Sequence of chain 1.B:
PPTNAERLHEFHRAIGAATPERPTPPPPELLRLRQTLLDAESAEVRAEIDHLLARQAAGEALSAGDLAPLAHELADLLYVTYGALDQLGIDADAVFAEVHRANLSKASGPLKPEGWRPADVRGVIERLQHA

Sequence of chain 1.A:
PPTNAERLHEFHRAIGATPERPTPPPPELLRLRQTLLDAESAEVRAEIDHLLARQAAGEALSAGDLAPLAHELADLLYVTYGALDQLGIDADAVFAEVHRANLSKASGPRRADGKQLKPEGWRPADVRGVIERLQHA

Binding-site contacts:
Ligand atom C4 contacts residue GLN117 of chain 1.A at 3.8 Å.
Ligand atom O1A contacts residue LYS116 of chain 1.A at 3.7 Å.
Ligand atom C1' contacts residue ASN103 of chain 1.A at 3.4 Å.
Ligand atom O3G contacts residue HIS72 of chain 1.B at 3.2 Å.
Ligand atom O3B contacts residue LYS119 of chain 1.A at 2.9 Å (salt-bridge).
Ligand atom O1B contacts residue LYS119 of chain 1.A at 3.6 Å.
Ligand atom O1B contacts residue LYS106 of chain 1.A at 2.7 Å (salt-bridge).
Ligand atom O2B contacts residue MN1 of chain 1.G at 2.4 Å.
Ligand atom PG contacts residue MN1 of chain 1.G at 3.2 Å.
Ligand atom C2 contacts residue PHE11 of chain 1.B at 3.8 Å (hydrophobic).
Ligand atom C4' contacts residue LYS106 of chain 1.A at 3.5 Å.
Ligand atom N3 contacts residue PHE11 of chain 1.B at 3.8 Å.
Ligand atom O5' contacts residue LYS106 of chain 1.A at 2.9 Å (salt-bridge).
Ligand atom O1G contacts residue MN1 of chain 1.G at 3.4 Å.
Ligand atom O2B contacts residue ASP76 of chain 1.B at 3.3 Å (salt-bridge).
Ligand atom O3B contacts residue MN1 of chain 1.G at 3.7 Å.
Ligand atom PB contacts residue MN1 of chain 1.G at 3.5 Å.
Ligand atom O4 contacts residue GLN117 of chain 1.A at 2.9 Å (h-bond).
Ligand atom O3' contacts residue ASN103 of chain 1.A at 3.0 Å (h-bond).
Ligand atom C2' contacts residue VAL80 of chain 1.B at 3.6 Å (hydrophobic).
Ligand atom PA contacts residue LYS116 of chain 1.A at 3.7 Å.
Ligand atom C4' contacts residue ASN103 of chain 1.A at 3.6 Å.
Ligand atom O4' contacts residue LYS106 of chain 1.A at 2.9 Å (salt-bridge).
Ligand atom C5' contacts residue LYS106 of chain 1.A at 3.8 Å.
Ligand atom O2 contacts residue TYR79 of chain 1.B at 3.5 Å.
Ligand atom O2A contacts residue LYS116 of chain 1.A at 2.7 Å (salt-bridge).
Ligand atom O3G contacts residue MN1 of chain 1.G at 2.2 Å.
Ligand atom C3' contacts residue ASN103 of chain 1.A at 3.8 Å.
Ligand atom O1B contacts residue TRP123 of chain 1.A at 3.8 Å.
Ligand atom C5' contacts residue GLU41 of chain 1.B at 3.6 Å.
Ligand atom O1A contacts residue LYS119 of chain 1.A at 3.5 Å.
Ligand atom C5 contacts residue GLN117 of chain 1.A at 3.4 Å.
Ligand atom O3' contacts residue ASP76 of chain 1.B at 2.8 Å (salt-bridge).
Ligand atom C3' contacts residue ASP76 of chain 1.B at 3.6 Å.
Ligand atom O4' contacts residue ASN103 of chain 1.A at 2.8 Å (h-bond).
Ligand atom C3' contacts residue GLU41 of chain 1.B at 3.6 Å.
Ligand atom O1A contacts residue LYS106 of chain 1.A at 3.8 Å.
Ligand atom PB contacts residue LYS119 of chain 1.A at 3.7 Å.
Ligand atom N3A contacts residue LYS119 of chain 1.A at 3.5 Å (salt-bridge).
Ligand atom O2 contacts residue PHE11 of chain 1.B at 3.8 Å.

The protein below binds the small molecule below.
Small molecule (SMILES): O=c1ccn([C@H]2C[C@H](O)[C@@H](CO[P](=O)(O)N[P](=O)(O)OP(=O)(O)O)O2)c(=O)[nH]1